Binding-site contacts:
Ligand atom C contacts residue GLY294 of chain 1.G at 3.9 Å.
Ligand atom OXT contacts residue ALA292 of chain 1.G at 3.3 Å.
Ligand atom CB contacts residue MET359 of chain 1.G at 3.6 Å (hydrophobic).
Ligand atom OXT contacts residue GLU271 of chain 1.G at 4.4 Å.
Ligand atom O contacts residue GLY294 of chain 1.G at 4.0 Å.
Ligand atom C contacts residue GLU271 of chain 1.G at 3.5 Å.
Ligand atom O3 contacts residue MN1 of chain 1.BA at 2.6 Å.
Ligand atom OXT contacts residue ARG293 of chain 1.G at 3.8 Å.
Ligand atom CA contacts residue ASP295 of chain 1.G at 4.5 Å.
Ligand atom CB contacts residue MET290 of chain 1.G at 3.7 Å (hydrophobic).
Ligand atom CB contacts residue ARG72 of chain 1.G at 4.0 Å.
Ligand atom C contacts residue ALA292 of chain 1.G at 3.5 Å (hydrophobic).
Ligand atom O contacts residue ALA292 of chain 1.G at 3.9 Å.
Ligand atom CA contacts residue LYS269 of chain 1.G at 3.9 Å.
Ligand atom OXT contacts residue MN1 of chain 1.BA at 4.3 Å.
Ligand atom OXT contacts residue GLY294 of chain 1.G at 2.7 Å (h-bond).
Ligand atom O contacts residue MN1 of chain 1.BA at 2.3 Å.
Ligand atom O3 contacts residue LYS269 of chain 1.G at 2.7 Å (salt-bridge).
Ligand atom CA contacts residue THR327 of chain 1.G at 3.8 Å.
Ligand atom CB contacts residue ALA292 of chain 1.G at 4.3 Å (hydrophobic).
Ligand atom CB contacts residue THR327 of chain 1.G at 3.4 Å.
Ligand atom O3 contacts residue GLU271 of chain 1.G at 3.6 Å (salt-bridge).
Ligand atom O contacts residue GLU271 of chain 1.G at 2.6 Å (salt-bridge).
Ligand atom CB contacts residue ALA326 of chain 1.G at 4.2 Å (hydrophobic).
Ligand atom O3 contacts residue ARG72 of chain 1.G at 3.9 Å.
Ligand atom CA contacts residue ALA292 of chain 1.G at 3.8 Å (hydrophobic).
Ligand atom CB contacts residue LYS269 of chain 1.G at 4.3 Å.
Ligand atom C contacts residue THR327 of chain 1.G at 3.7 Å.
Ligand atom CA contacts residue GLU271 of chain 1.G at 3.8 Å.
Ligand atom O contacts residue ASP295 of chain 1.G at 2.4 Å (salt-bridge).
Ligand atom C contacts residue MN1 of chain 1.BA at 3.1 Å.
Ligand atom OXT contacts residue ASP295 of chain 1.G at 3.6 Å.
Ligand atom OXT contacts residue THR327 of chain 1.G at 2.8 Å (h-bond).
Ligand atom CA contacts residue MN1 of chain 1.BA at 3.2 Å.
Ligand atom O3 contacts residue ASP295 of chain 1.G at 4.5 Å.
Ligand atom C contacts residue ASP295 of chain 1.G at 3.7 Å.
Ligand atom O3 contacts residue ALA292 of chain 1.G at 4.4 Å.

This small molecule binds to this protein.
Small molecule (SMILES): CC(=O)C(=O)O

Sequence of chain 1.G:
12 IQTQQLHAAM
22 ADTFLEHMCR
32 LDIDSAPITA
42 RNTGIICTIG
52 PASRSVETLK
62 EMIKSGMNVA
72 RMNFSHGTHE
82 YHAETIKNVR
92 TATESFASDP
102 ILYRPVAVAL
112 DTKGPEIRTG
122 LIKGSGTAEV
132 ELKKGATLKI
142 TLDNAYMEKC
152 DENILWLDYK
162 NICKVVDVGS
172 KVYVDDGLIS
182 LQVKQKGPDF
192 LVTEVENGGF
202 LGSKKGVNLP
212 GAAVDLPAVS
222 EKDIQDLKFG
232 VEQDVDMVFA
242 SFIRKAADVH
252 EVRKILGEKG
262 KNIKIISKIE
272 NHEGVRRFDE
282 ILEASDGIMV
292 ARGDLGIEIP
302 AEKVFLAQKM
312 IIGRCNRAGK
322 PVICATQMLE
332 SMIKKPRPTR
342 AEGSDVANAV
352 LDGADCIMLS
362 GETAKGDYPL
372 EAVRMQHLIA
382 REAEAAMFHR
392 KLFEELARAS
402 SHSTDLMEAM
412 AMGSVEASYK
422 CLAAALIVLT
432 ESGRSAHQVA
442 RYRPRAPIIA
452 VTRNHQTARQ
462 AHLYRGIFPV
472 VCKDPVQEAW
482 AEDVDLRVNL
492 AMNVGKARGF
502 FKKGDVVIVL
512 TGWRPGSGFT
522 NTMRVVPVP